Binding-site contacts:
Ligand atom O7 contacts residue ASN282 of chain 1.B at 4.5 Å.
Ligand atom C1 contacts residue ASN282 of chain 1.B at 1.4 Å.
Ligand atom C7 contacts residue ASN282 of chain 1.B at 3.9 Å.
Ligand atom C4 contacts residue ASN282 of chain 1.B at 4.2 Å.
Ligand atom N2 contacts residue ASN282 of chain 1.B at 2.9 Å (h-bond).
Ligand atom C8 contacts residue GLU281 of chain 1.B at 3.3 Å.
Ligand atom C2 contacts residue ASN282 of chain 1.B at 2.5 Å.
Ligand atom O5 contacts residue ASN282 of chain 1.B at 2.4 Å (h-bond).
Ligand atom C5 contacts residue ASN282 of chain 1.B at 3.7 Å.
Ligand atom C3 contacts residue ASN282 of chain 1.B at 3.8 Å.

The small molecule below binds the protein below.
Small molecule (SMILES): CC(=O)N[C@@H]1[C@@H](O)[C@H](O)[C@@H](CO)O[C@H]1O

Sequence of chain 1.B:
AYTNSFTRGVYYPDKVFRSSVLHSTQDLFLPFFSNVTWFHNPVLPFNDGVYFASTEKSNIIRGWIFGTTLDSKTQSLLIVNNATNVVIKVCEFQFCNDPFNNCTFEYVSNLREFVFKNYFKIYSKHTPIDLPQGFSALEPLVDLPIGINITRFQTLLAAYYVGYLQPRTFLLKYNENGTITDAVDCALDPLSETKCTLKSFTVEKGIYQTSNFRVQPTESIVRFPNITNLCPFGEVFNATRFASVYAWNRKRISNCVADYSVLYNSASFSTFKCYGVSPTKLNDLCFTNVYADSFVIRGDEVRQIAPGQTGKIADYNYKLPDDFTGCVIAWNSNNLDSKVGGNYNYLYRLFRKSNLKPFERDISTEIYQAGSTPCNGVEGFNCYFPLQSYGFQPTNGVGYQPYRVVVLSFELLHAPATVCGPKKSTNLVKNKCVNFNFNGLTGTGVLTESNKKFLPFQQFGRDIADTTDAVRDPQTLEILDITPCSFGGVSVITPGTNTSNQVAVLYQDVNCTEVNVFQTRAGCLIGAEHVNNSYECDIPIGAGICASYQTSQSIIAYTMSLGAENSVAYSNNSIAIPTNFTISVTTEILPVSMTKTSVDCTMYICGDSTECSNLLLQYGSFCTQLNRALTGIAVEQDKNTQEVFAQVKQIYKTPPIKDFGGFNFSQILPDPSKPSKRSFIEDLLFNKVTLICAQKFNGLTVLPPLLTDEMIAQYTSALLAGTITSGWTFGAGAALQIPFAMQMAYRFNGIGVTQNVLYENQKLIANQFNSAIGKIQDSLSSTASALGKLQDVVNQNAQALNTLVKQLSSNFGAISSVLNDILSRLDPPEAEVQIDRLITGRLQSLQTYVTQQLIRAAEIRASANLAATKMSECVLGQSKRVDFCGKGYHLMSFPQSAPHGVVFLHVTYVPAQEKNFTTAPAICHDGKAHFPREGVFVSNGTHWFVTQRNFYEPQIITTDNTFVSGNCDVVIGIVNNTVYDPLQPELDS